Binding-site contacts:
Ligand atom C7 contacts residue ASN376 of chain 1.F at 3.8 Å.
Ligand atom O5 contacts residue HIS377 of chain 1.F at 4.4 Å.
Ligand atom C4 contacts residue ASN376 of chain 1.F at 4.2 Å.
Ligand atom C3 contacts residue ASN376 of chain 1.F at 3.7 Å.
Ligand atom O6 contacts residue SER379 of chain 1.F at 4.3 Å.
Ligand atom C4 contacts residue ARG480 of chain 1.F at 3.8 Å.
Ligand atom O6 contacts residue ARG480 of chain 1.F at 3.5 Å (salt-bridge).
Ligand atom N2 contacts residue ASN376 of chain 1.F at 2.8 Å (h-bond).
Ligand atom C3 contacts residue ARG480 of chain 1.F at 4.4 Å.
Ligand atom O6 contacts residue HIS377 of chain 1.F at 3.3 Å (h-bond).
Ligand atom C1 contacts residue ASN376 of chain 1.F at 1.4 Å.
Ligand atom O5 contacts residue ASN376 of chain 1.F at 2.4 Å (h-bond).
Ligand atom C6 contacts residue ARG480 of chain 1.F at 3.5 Å.
Ligand atom C5 contacts residue ARG480 of chain 1.F at 3.4 Å.
Ligand atom C2 contacts residue ARG480 of chain 1.F at 3.8 Å.
Ligand atom O5 contacts residue ARG480 of chain 1.F at 2.6 Å (salt-bridge).
Ligand atom C5 contacts residue ASN376 of chain 1.F at 3.6 Å.
Ligand atom O7 contacts residue THR478 of chain 1.F at 4.4 Å.
Ligand atom C6 contacts residue HIS377 of chain 1.F at 4.5 Å.
Ligand atom C1 contacts residue ARG480 of chain 1.F at 3.4 Å.
Ligand atom C2 contacts residue ASN376 of chain 1.F at 2.4 Å.
Ligand atom O7 contacts residue ASN376 of chain 1.F at 4.3 Å.

The protein below binds the small molecule below.
Small molecule (SMILES): CC(=O)N[C@H]1[C@H](O[C@H]2[C@H](O)[C@@H](NC(C)=O)CO[C@@H]2CO)O[C@H](CO)[C@@H](O[C@@H]2O[C@H](CO)[C@@H](O)[C@H](O)[C@@H]2O)[C@@H]1O

Sequence of chain 1.F:
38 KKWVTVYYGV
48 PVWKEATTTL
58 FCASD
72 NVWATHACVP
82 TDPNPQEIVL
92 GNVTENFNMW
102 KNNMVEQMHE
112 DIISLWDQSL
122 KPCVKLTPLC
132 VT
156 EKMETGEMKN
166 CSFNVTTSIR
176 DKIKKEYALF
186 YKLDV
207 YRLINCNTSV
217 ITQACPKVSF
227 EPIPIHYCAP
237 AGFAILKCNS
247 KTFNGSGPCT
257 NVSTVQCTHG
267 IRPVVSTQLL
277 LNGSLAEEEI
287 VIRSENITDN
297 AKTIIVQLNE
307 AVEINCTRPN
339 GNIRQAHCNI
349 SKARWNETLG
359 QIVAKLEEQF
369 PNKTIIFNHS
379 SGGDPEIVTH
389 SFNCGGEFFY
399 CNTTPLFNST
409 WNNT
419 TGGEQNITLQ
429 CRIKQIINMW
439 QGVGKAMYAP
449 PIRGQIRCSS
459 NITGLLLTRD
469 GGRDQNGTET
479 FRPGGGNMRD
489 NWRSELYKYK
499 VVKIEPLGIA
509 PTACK